Sequence of chain 1.B:
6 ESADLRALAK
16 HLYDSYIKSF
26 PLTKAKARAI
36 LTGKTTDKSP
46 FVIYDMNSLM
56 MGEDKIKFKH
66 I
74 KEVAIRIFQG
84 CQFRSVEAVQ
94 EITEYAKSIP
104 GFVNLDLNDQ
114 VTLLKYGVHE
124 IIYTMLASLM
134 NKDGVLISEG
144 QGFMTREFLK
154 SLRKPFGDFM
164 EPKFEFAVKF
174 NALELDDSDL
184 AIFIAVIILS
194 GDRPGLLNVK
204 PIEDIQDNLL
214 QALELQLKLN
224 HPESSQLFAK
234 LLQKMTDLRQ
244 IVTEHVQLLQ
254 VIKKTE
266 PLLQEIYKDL

The small molecule below binds the protein below.
Small molecule (SMILES): Cc1oc(-c2ccccc2)nc1CCC(=O)c1ccc(C=C2SC(=O)NC2=O)cc1

Binding-site contacts:
Ligand atom C10 contacts residue ARG87 of chain 1.B at 3.3 Å.
Ligand atom C05 contacts residue ARG87 of chain 1.B at 3.6 Å.
Ligand atom N27 contacts residue GLU58 of chain 1.B at 2.9 Å (salt-bridge).
Ligand atom O29 contacts residue LEU54 of chain 1.B at 3.2 Å.
Ligand atom C11 contacts residue LEU132 of chain 1.B at 3.8 Å (hydrophobic).
Ligand atom O26 contacts residue HIS65 of chain 1.B at 2.8 Å (h-bond).
Ligand atom C21 contacts residue MET147 of chain 1.B at 3.7 Å (hydrophobic).
Ligand atom C01 contacts residue CYS84 of chain 1.B at 3.8 Å (hydrophobic).
Ligand atom C15 contacts residue ILE140 of chain 1.B at 3.5 Å (hydrophobic).
Ligand atom C17 contacts residue ILE140 of chain 1.B at 3.7 Å (hydrophobic).
Ligand atom O29 contacts residue ILE48 of chain 1.B at 3.1 Å.
Ligand atom C12 contacts residue LEU132 of chain 1.B at 3.7 Å (hydrophobic).
Ligand atom C10 contacts residue MET128 of chain 1.B at 3.8 Å (hydrophobic).
Ligand atom O06 contacts residue ILE125 of chain 1.B at 3.6 Å.
Ligand atom O16 contacts residue MET163 of chain 1.B at 3.1 Å.
Ligand atom C23 contacts residue HIS65 of chain 1.B at 3.6 Å.
Ligand atom N04 contacts residue LEU129 of chain 1.B at 3.7 Å.
Ligand atom C11 contacts residue ARG87 of chain 1.B at 3.4 Å.
Ligand atom C21 contacts residue ILE80 of chain 1.B at 3.6 Å (hydrophobic).
Ligand atom O16 contacts residue CYS84 of chain 1.B at 3.4 Å (h-bond).
Ligand atom C25 contacts residue GLU58 of chain 1.B at 3.5 Å.
Ligand atom O26 contacts residue GLU58 of chain 1.B at 3.4 Å (salt-bridge).
Ligand atom C17 contacts residue CYS84 of chain 1.B at 3.8 Å (hydrophobic).
Ligand atom C09 contacts residue MET128 of chain 1.B at 3.4 Å (hydrophobic).
Ligand atom C09 contacts residue ALA91 of chain 1.B at 3.6 Å (hydrophobic).
Ligand atom O26 contacts residue ARG79 of chain 1.B at 3.4 Å (salt-bridge).
Ligand atom C28 contacts residue PHE63 of chain 1.B at 3.7 Å (hydrophobic).
Ligand atom C08 contacts residue ALA91 of chain 1.B at 3.6 Å (hydrophobic).
Ligand atom S30 contacts residue PHE63 of chain 1.B at 3.5 Å.
Ligand atom C09 contacts residue ARG87 of chain 1.B at 3.6 Å.
Ligand atom N27 contacts residue LEU54 of chain 1.B at 3.6 Å.
Ligand atom N04 contacts residue ARG87 of chain 1.B at 3.6 Å.
Ligand atom C25 contacts residue HIS65 of chain 1.B at 3.8 Å.
Ligand atom C03 contacts residue LEU129 of chain 1.B at 3.8 Å (hydrophobic).
Ligand atom S30 contacts residue MET147 of chain 1.B at 3.5 Å.
Ligand atom C28 contacts residue LEU54 of chain 1.B at 3.4 Å (hydrophobic).
Ligand atom O29 contacts residue GLU58 of chain 1.B at 3.7 Å.
Ligand atom C22 contacts residue CYS84 of chain 1.B at 3.5 Å (hydrophobic).
Ligand atom C01 contacts residue SER88 of chain 1.B at 3.3 Å.
Ligand atom S30 contacts residue ILE140 of chain 1.B at 3.7 Å.